A small-molecule ligand and the protein it binds are described below.
Small molecule (SMILES): CC(=O)N[C@@H]1[C@@H](O)[C@H](O)[C@@H](CO)O[C@H]1O

Binding-site contacts:
Ligand atom C2 contacts residue ASN66 of chain 1.A at 2.2 Å.
Ligand atom C1 contacts residue MET79 of chain 1.A at 2.6 Å (hydrophobic).
Ligand atom C4 contacts residue ARG137 of chain 1.A at 4.4 Å.
Ligand atom C5 contacts residue ASN66 of chain 1.A at 3.7 Å.
Ligand atom C1 contacts residue GLN82 of chain 1.A at 4.0 Å.
Ligand atom O5 contacts residue ARG137 of chain 1.A at 4.2 Å.
Ligand atom O7 contacts residue SER64 of chain 1.A at 2.7 Å (h-bond).
Ligand atom O7 contacts residue GLN82 of chain 1.A at 3.3 Å (h-bond).
Ligand atom C3 contacts residue ASN66 of chain 1.A at 3.6 Å.
Ligand atom N2 contacts residue GLN82 of chain 1.A at 2.5 Å (h-bond).
Ligand atom C2 contacts residue MET79 of chain 1.A at 3.9 Å (hydrophobic).
Ligand atom N2 contacts residue MET79 of chain 1.A at 4.0 Å.
Ligand atom C7 contacts residue ASN66 of chain 1.A at 3.5 Å.
Ligand atom O5 contacts residue ASN66 of chain 1.A at 2.4 Å (h-bond).
Ligand atom C1 contacts residue ASN66 of chain 1.A at 1.5 Å.
Ligand atom C8 contacts residue GLN82 of chain 1.A at 2.1 Å.
Ligand atom O5 contacts residue MET79 of chain 1.A at 3.5 Å.
Ligand atom C5 contacts residue ARG137 of chain 1.A at 3.9 Å.
Ligand atom C2 contacts residue GLN82 of chain 1.A at 3.6 Å.
Ligand atom N2 contacts residue ASN66 of chain 1.A at 2.7 Å (h-bond).
Ligand atom C4 contacts residue ASN66 of chain 1.A at 4.1 Å.
Ligand atom C7 contacts residue SER64 of chain 1.A at 3.9 Å.
Ligand atom O7 contacts residue ASN66 of chain 1.A at 4.0 Å.
Ligand atom C6 contacts residue ARG137 of chain 1.A at 2.7 Å.
Ligand atom C7 contacts residue GLN82 of chain 1.A at 2.4 Å.
Ligand atom O6 contacts residue ARG137 of chain 1.A at 3.5 Å (salt-bridge).

Sequence of chain 1.A:
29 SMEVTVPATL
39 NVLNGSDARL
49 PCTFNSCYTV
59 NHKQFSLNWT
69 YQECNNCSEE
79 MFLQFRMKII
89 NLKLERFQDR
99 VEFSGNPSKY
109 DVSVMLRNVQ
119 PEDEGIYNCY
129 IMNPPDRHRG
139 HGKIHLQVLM